Sequence of chain 1.G:
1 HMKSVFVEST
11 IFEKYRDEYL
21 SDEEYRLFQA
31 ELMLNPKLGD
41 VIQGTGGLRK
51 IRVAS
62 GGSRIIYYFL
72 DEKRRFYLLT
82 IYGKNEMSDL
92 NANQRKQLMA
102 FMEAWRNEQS

Binding-site contacts:
Ligand atom C3 contacts residue LYS50 of chain 1.G at 3.7 Å.
Ligand atom O1 contacts residue ARG65 of chain 1.G at 3.8 Å.
Ligand atom C3 contacts residue ARG65 of chain 1.G at 4.3 Å.
Ligand atom O3 contacts residue LYS50 of chain 1.G at 3.2 Å (salt-bridge).
Ligand atom O1 contacts residue GLY84 of chain 1.G at 4.0 Å.
Ligand atom O1 contacts residue TYR83 of chain 1.G at 3.7 Å.
Ligand atom C1 contacts residue PO41 of chain 1.W at 4.5 Å.
Ligand atom C1 contacts residue ASN86 of chain 1.G at 4.0 Å.
Ligand atom C1 contacts residue ARG65 of chain 1.G at 3.8 Å.
Ligand atom C3 contacts residue TYR83 of chain 1.G at 4.1 Å (hydrophobic).
Ligand atom O1 contacts residue ASN86 of chain 1.G at 3.2 Å (h-bond).
Ligand atom O3 contacts residue TYR83 of chain 1.G at 3.2 Å (h-bond).
Ligand atom O1 contacts residue LYS85 of chain 1.G at 3.7 Å.

A protein and the small-molecule ligand that binds it are described below.
Small molecule (SMILES): OCCCO